Binding-site contacts:
Ligand atom C1 contacts residue ASN122 of chain 1.C at 1.4 Å.
Ligand atom O5 contacts residue VAL127 of chain 1.C at 3.9 Å.
Ligand atom C4 contacts residue ASN122 of chain 1.C at 4.3 Å.
Ligand atom O5 contacts residue ASN122 of chain 1.C at 2.4 Å (h-bond).
Ligand atom C7 contacts residue THR124 of chain 1.C at 3.9 Å.
Ligand atom C7 contacts residue ASN122 of chain 1.C at 4.0 Å.
Ligand atom C6 contacts residue VAL127 of chain 1.C at 3.8 Å (hydrophobic).
Ligand atom C1 contacts residue THR124 of chain 1.C at 4.0 Å.
Ligand atom C1 contacts residue VAL127 of chain 1.C at 4.4 Å (hydrophobic).
Ligand atom C5 contacts residue ASN122 of chain 1.C at 3.7 Å.
Ligand atom N2 contacts residue ASN122 of chain 1.C at 2.9 Å (h-bond).
Ligand atom C3 contacts residue ASN122 of chain 1.C at 3.8 Å.
Ligand atom C5 contacts residue VAL127 of chain 1.C at 3.6 Å (hydrophobic).
Ligand atom C8 contacts residue THR124 of chain 1.C at 3.5 Å.
Ligand atom C2 contacts residue ASN122 of chain 1.C at 2.5 Å.
Ligand atom O6 contacts residue VAL127 of chain 1.C at 4.2 Å.
Ligand atom O4 contacts residue VAL171 of chain 1.C at 4.3 Å.
Ligand atom C2 contacts residue THR124 of chain 1.C at 4.3 Å.
Ligand atom N2 contacts residue THR124 of chain 1.C at 3.3 Å.

A small-molecule ligand and the protein it binds are described below.
Small molecule (SMILES): CC(=O)N[C@@H]1[C@@H](O)[C@H](O)[C@@H](CO)O[C@H]1O

Sequence of chain 1.C:
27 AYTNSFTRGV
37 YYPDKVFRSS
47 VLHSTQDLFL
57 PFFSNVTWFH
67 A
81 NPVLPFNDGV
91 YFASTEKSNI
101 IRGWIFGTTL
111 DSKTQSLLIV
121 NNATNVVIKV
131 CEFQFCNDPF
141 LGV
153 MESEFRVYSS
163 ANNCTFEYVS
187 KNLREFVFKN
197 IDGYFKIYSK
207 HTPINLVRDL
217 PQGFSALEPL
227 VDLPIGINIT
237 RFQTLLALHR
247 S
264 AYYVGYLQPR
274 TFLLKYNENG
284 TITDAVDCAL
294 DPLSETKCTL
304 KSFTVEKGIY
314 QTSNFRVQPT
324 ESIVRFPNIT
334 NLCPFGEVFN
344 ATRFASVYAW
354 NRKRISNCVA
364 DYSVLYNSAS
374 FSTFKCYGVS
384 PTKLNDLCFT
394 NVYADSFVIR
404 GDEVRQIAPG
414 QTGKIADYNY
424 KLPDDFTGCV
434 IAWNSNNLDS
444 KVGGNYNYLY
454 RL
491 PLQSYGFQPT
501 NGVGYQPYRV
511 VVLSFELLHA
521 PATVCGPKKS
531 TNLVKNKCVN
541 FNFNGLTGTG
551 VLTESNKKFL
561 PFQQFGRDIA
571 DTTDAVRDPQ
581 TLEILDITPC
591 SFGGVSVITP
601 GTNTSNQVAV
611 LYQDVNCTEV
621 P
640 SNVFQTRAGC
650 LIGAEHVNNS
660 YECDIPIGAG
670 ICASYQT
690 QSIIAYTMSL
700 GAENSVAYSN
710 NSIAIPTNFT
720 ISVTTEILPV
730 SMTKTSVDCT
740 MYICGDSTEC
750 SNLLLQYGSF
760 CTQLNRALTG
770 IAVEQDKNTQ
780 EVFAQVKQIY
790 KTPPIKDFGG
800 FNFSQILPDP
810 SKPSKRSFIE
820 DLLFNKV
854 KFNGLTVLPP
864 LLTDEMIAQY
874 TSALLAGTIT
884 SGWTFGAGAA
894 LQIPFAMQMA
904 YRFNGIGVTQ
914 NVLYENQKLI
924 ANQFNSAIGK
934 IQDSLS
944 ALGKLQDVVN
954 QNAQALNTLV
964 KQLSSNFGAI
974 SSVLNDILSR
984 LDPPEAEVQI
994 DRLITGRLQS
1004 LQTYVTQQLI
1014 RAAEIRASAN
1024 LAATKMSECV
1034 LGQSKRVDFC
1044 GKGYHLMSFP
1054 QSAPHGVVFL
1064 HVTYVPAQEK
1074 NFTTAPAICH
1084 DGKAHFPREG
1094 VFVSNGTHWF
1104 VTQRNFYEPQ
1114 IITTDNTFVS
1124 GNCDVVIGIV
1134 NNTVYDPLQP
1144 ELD